Sequence of chain 1.D:
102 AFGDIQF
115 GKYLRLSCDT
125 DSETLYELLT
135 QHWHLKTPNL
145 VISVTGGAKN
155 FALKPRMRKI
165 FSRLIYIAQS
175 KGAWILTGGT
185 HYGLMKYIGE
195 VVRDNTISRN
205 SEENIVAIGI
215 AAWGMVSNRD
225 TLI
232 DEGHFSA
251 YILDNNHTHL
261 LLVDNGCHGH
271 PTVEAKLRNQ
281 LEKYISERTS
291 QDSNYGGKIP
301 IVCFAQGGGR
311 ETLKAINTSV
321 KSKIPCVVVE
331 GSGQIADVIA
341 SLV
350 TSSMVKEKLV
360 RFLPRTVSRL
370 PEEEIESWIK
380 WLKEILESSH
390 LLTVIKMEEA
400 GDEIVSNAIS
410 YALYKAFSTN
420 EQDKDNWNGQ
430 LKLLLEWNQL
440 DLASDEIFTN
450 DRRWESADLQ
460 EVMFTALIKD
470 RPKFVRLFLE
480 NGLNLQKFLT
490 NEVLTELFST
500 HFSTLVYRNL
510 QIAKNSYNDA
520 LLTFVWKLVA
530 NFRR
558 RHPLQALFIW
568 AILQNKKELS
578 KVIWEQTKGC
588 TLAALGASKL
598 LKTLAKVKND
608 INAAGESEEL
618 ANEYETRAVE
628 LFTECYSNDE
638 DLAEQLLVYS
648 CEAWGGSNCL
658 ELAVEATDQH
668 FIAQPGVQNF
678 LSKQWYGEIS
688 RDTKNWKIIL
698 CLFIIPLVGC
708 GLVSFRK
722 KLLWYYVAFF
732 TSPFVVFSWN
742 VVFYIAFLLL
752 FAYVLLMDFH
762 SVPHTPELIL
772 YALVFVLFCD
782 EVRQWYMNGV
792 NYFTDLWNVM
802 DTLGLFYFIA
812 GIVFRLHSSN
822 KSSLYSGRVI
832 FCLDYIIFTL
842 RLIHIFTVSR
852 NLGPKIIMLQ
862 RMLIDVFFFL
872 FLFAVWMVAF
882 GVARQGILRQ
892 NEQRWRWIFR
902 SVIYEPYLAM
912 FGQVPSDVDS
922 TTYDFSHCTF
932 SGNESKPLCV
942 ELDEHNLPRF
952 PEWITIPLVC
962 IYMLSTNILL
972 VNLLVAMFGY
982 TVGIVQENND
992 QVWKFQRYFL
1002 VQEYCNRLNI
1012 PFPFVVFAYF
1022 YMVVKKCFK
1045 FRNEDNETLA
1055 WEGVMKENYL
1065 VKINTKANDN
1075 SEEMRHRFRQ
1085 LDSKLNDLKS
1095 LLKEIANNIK

A small-molecule ligand and the protein it binds are described below.
Small molecule (SMILES): O=C1NC(c2cccc([N+](=O)[O-])c2)=CCN1c1ccccc1O

Binding-site contacts:
Ligand atom C15 contacts residue ASP802 of chain 1.D at 3.6 Å.
Ligand atom C18 contacts residue ASP802 of chain 1.D at 3.0 Å.
Ligand atom C08 contacts residue ILE846 of chain 1.D at 3.9 Å (hydrophobic).
Ligand atom O23 contacts residue ARG842 of chain 1.D at 3.7 Å.
Ligand atom C02 contacts residue ARG842 of chain 1.D at 3.6 Å.
Ligand atom N04 contacts residue GLU782 of chain 1.D at 3.6 Å (salt-bridge).
Ligand atom C16 contacts residue ARG842 of chain 1.D at 3.8 Å.
Ligand atom C11 contacts residue ILE846 of chain 1.D at 3.7 Å (hydrophobic).
Ligand atom O22 contacts residue PHE839 of chain 1.D at 3.4 Å.
Ligand atom C02 contacts residue TYR745 of chain 1.D at 4.0 Å (hydrophobic).
Ligand atom C01 contacts residue ILE846 of chain 1.D at 3.7 Å (hydrophobic).
Ligand atom C19 contacts residue LEU806 of chain 1.D at 3.7 Å (hydrophobic).
Ligand atom O14 contacts residue ILE846 of chain 1.D at 3.8 Å.
Ligand atom O22 contacts residue ASP802 of chain 1.D at 3.6 Å (salt-bridge).
Ligand atom C20 contacts residue ASP802 of chain 1.D at 3.5 Å.
Ligand atom C12 contacts residue TYR1005 of chain 1.D at 3.3 Å (hydrophobic).
Ligand atom O14 contacts residue ARG842 of chain 1.D at 3.5 Å (salt-bridge).
Ligand atom C09 contacts residue ASN741 of chain 1.D at 3.6 Å.
Ligand atom C17 contacts residue PHE839 of chain 1.D at 3.4 Å (hydrophobic).
Ligand atom C12 contacts residue PHE738 of chain 1.D at 3.9 Å (hydrophobic).
Ligand atom O22 contacts residue GLY805 of chain 1.D at 3.4 Å.
Ligand atom N21 contacts residue PHE839 of chain 1.D at 3.5 Å.
Ligand atom N04 contacts residue ARG842 of chain 1.D at 4.0 Å.
Ligand atom C13 contacts residue TYR1005 of chain 1.D at 3.9 Å (hydrophobic).
Ligand atom C20 contacts residue LEU778 of chain 1.D at 3.6 Å (hydrophobic).
Ligand atom C11 contacts residue TYR1005 of chain 1.D at 3.9 Å (hydrophobic).
Ligand atom C18 contacts residue LEU806 of chain 1.D at 3.6 Å (hydrophobic).
Ligand atom C01 contacts residue TYR745 of chain 1.D at 3.7 Å (hydrophobic).
Ligand atom C10 contacts residue VAL742 of chain 1.D at 3.7 Å (hydrophobic).
Ligand atom C19 contacts residue LEU778 of chain 1.D at 3.7 Å (hydrophobic).
Ligand atom C11 contacts residue PHE738 of chain 1.D at 3.7 Å (hydrophobic).
Ligand atom C19 contacts residue ASP802 of chain 1.D at 3.1 Å.
Ligand atom C16 contacts residue ASP802 of chain 1.D at 3.5 Å.
Ligand atom C18 contacts residue PHE839 of chain 1.D at 3.4 Å (hydrophobic).
Ligand atom C13 contacts residue ILE846 of chain 1.D at 3.5 Å (hydrophobic).
Ligand atom N21 contacts residue ASP802 of chain 1.D at 3.9 Å.
Ligand atom C17 contacts residue ASP802 of chain 1.D at 3.2 Å.
Ligand atom C11 contacts residue VAL742 of chain 1.D at 3.6 Å (hydrophobic).
Ligand atom C12 contacts residue ILE846 of chain 1.D at 3.7 Å (hydrophobic).
Ligand atom C10 contacts residue ASN741 of chain 1.D at 3.5 Å.